The small molecule below binds the protein below.
Small molecule (SMILES): COCC1CC1

Sequence of chain 1.B:
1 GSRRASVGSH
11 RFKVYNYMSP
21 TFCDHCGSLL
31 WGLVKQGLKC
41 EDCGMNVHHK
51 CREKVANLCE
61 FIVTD

Binding-site contacts:
Ligand atom C4 contacts residue TYR15 of chain 1.B at 3.9 Å (hydrophobic).
Ligand atom C1 contacts residue TYR15 of chain 1.B at 2.8 Å (hydrophobic).
Ligand atom C3 contacts residue SER19 of chain 1.B at 4.0 Å.
Ligand atom C4 contacts residue TYR17 of chain 1.B at 3.7 Å (hydrophobic).
Ligand atom C5 contacts residue TYR15 of chain 1.B at 3.1 Å (hydrophobic).
Ligand atom C2 contacts residue MET18 of chain 1.B at 4.1 Å (hydrophobic).
Ligand atom C5 contacts residue PO41 of chain 1.L at 4.0 Å.
Ligand atom C2 contacts residue TYR15 of chain 1.B at 4.0 Å (hydrophobic).
Ligand atom C4 contacts residue MET18 of chain 1.B at 2.8 Å (hydrophobic).
Ligand atom O1 contacts residue PO41 of chain 1.L at 4.4 Å.
Ligand atom C3 contacts residue THR21 of chain 1.B at 4.1 Å.
Ligand atom O1 contacts residue TYR15 of chain 1.B at 3.0 Å (h-bond).
Ligand atom C3 contacts residue TYR15 of chain 1.B at 4.0 Å (hydrophobic).
Ligand atom C3 contacts residue TYR17 of chain 1.B at 3.6 Å (hydrophobic).
Ligand atom C3 contacts residue MET18 of chain 1.B at 3.3 Å (hydrophobic).
Ligand atom C4 contacts residue ASN16 of chain 1.B at 4.2 Å.
Ligand atom C5 contacts residue LYS39 of chain 1.B at 4.2 Å.
Ligand atom C4 contacts residue SER19 of chain 1.B at 4.1 Å.